The protein below binds the small molecule below.
Small molecule (SMILES): CC(C)C[C@@H](N)[C@H](O)C(=O)N[C@H](C(=O)N[C@@H](C(=O)N[C@@H](CC(=O)O)C(=O)O)C(C)C)C(C)C

Binding-site contacts:
Ligand atom N contacts residue ASP235 of chain 5.A at 2.7 Å (salt-bridge).
Ligand atom O contacts residue HIS323 of chain 5.A at 3.1 Å (h-bond).
Ligand atom C2 contacts residue GLY297 of chain 5.A at 3.6 Å.
Ligand atom O contacts residue GLY296 of chain 5.A at 3.5 Å.
Ligand atom C6 contacts residue GLU212 of chain 5.A at 3.2 Å.
Ligand atom O contacts residue ZN1 of chain 5.D at 2.4 Å.
Ligand atom N contacts residue ASP182 of chain 5.A at 3.4 Å (salt-bridge).
Ligand atom N contacts residue VAL236 of chain 5.A at 3.4 Å (h-bond).
Ligand atom O contacts residue ILE322 of chain 5.A at 3.3 Å.
Ligand atom O contacts residue GLY297 of chain 5.A at 3.3 Å (h-bond).
Ligand atom CA contacts residue ZN1 of chain 5.C at 2.9 Å.
Ligand atom OXT contacts residue HIS323 of chain 5.A at 2.8 Å.
Ligand atom O1 contacts residue ZN1 of chain 5.C at 2.0 Å.
Ligand atom O1 contacts residue GLU212 of chain 5.A at 2.9 Å (salt-bridge).
Ligand atom C contacts residue HIS323 of chain 5.A at 3.3 Å.
Ligand atom O1 contacts residue GLU213 of chain 5.A at 3.1 Å (salt-bridge).
Ligand atom O1 contacts residue ASP182 of chain 5.A at 3.0 Å (salt-bridge).
Ligand atom OD1 contacts residue ILE238 of chain 5.A at 3.6 Å.
Ligand atom C contacts residue ZN1 of chain 5.D at 2.9 Å.
Ligand atom C3 contacts residue VAL236 of chain 5.A at 3.3 Å (hydrophobic).
Ligand atom N contacts residue GLU212 of chain 5.A at 3.4 Å (salt-bridge).
Ligand atom OXT contacts residue ILE322 of chain 5.A at 3.0 Å.
Ligand atom O1 contacts residue HIS68 of chain 5.A at 3.1 Å (h-bond).
Ligand atom C contacts residue ILE322 of chain 5.A at 3.5 Å (hydrophobic).
Ligand atom CA contacts residue ZN1 of chain 5.D at 3.4 Å.
Ligand atom C5 contacts residue VAL236 of chain 5.A at 3.3 Å (hydrophobic).
Ligand atom N contacts residue GLY297 of chain 5.A at 3.3 Å (h-bond).
Ligand atom C6 contacts residue ZN1 of chain 5.D at 2.9 Å.
Ligand atom O contacts residue GLU213 of chain 5.A at 3.2 Å (salt-bridge).
Ligand atom N contacts residue ZN1 of chain 5.C at 2.2 Å.
Ligand atom OD2 contacts residue ILE238 of chain 5.A at 2.8 Å.
Ligand atom CG2 contacts residue GLU212 of chain 5.A at 3.5 Å.
Ligand atom O1 contacts residue ZN1 of chain 5.D at 2.1 Å.
Ligand atom C contacts residue GLU213 of chain 5.A at 3.5 Å.
Ligand atom O contacts residue HIS323 of chain 5.A at 3.0 Å (h-bond).
Ligand atom C6 contacts residue ZN1 of chain 5.C at 2.8 Å.
Ligand atom CG contacts residue ILE238 of chain 5.A at 3.2 Å (hydrophobic).
Ligand atom C5 contacts residue LEU293 of chain 5.A at 3.4 Å (hydrophobic).
Ligand atom CA contacts residue ASP182 of chain 5.A at 3.6 Å.
Ligand atom OD2 contacts residue ILE322 of chain 5.A at 3.1 Å.

Sequence of chain 5.A:
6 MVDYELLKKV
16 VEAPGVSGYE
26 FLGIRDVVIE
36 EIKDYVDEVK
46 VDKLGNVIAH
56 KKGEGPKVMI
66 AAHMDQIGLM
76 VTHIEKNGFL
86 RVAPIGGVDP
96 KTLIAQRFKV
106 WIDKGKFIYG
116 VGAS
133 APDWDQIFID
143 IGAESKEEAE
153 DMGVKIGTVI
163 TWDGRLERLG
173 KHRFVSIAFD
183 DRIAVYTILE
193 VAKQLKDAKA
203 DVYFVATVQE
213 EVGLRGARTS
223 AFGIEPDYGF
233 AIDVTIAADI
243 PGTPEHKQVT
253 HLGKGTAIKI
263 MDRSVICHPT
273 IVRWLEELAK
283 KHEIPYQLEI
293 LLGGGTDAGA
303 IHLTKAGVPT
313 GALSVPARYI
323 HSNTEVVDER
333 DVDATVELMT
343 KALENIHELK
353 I